This protein binds this small molecule.
Small molecule (SMILES): Nc1nc2c(ncn2[C@@H]2C[C@@H](CO)N(C(=O)CCP(=O)(O)O)C2)c(=O)[nH]1

Binding-site contacts:
Ligand atom O01 contacts residue THR139 of chain 1.D at 3.3 Å (h-bond).
Ligand atom N19 contacts residue ASP194 of chain 1.D at 2.8 Å (salt-bridge).
Ligand atom O21 contacts residue PHE187 of chain 1.D at 3.6 Å.
Ligand atom C18 contacts residue PHE187 of chain 1.D at 3.2 Å (hydrophobic).
Ligand atom N19 contacts residue VAL188 of chain 1.D at 3.0 Å (h-bond).
Ligand atom N13 contacts residue ASP138 of chain 1.D at 3.4 Å (salt-bridge).
Ligand atom O03 contacts residue ASP138 of chain 1.D at 3.2 Å.
Ligand atom N20 contacts residue PHE187 of chain 1.D at 3.4 Å.
Ligand atom O21 contacts residue LYS186 of chain 1.D at 3.6 Å (salt-bridge).
Ligand atom C14 contacts residue PHE187 of chain 1.D at 3.5 Å (hydrophobic).
Ligand atom P02 contacts residue THR139 of chain 1.D at 3.4 Å.
Ligand atom N19 contacts residue VAL189 of chain 1.D at 3.9 Å.
Ligand atom O26 contacts residue ILE136 of chain 1.D at 3.6 Å.
Ligand atom P02 contacts residue ASP138 of chain 1.D at 3.8 Å.
Ligand atom O04 contacts residue ILE137 of chain 1.D at 3.8 Å.
Ligand atom C18 contacts residue VAL188 of chain 1.D at 3.2 Å (hydrophobic).
Ligand atom P02 contacts residue THR142 of chain 1.D at 3.7 Å.
Ligand atom C06 contacts residue THR142 of chain 1.D at 3.6 Å.
Ligand atom C15 contacts residue LYS166 of chain 1.D at 3.8 Å.
Ligand atom O03 contacts residue GLY140 of chain 1.D at 3.9 Å.
Ligand atom N19 contacts residue PHE187 of chain 1.D at 3.6 Å.
Ligand atom O04 contacts residue ASP138 of chain 1.D at 3.0 Å (salt-bridge).
Ligand atom O04 contacts residue LYS141 of chain 1.D at 3.9 Å.
Ligand atom C16 contacts residue VAL188 of chain 1.D at 3.8 Å (hydrophobic).
Ligand atom O01 contacts residue THR142 of chain 1.D at 2.7 Å (h-bond).
Ligand atom C12 contacts residue ASP138 of chain 1.D at 3.4 Å.
Ligand atom O03 contacts residue THR139 of chain 1.D at 2.7 Å (h-bond).
Ligand atom C16 contacts residue PHE187 of chain 1.D at 3.7 Å (hydrophobic).
Ligand atom N13 contacts residue LYS166 of chain 1.D at 3.5 Å (salt-bridge).
Ligand atom O04 contacts residue GLY140 of chain 1.D at 2.7 Å (h-bond).
Ligand atom O04 contacts residue THR139 of chain 1.D at 3.3 Å (h-bond).
Ligand atom O01 contacts residue LYS141 of chain 1.D at 3.3 Å (salt-bridge).
Ligand atom N17 contacts residue PHE187 of chain 1.D at 3.6 Å.
Ligand atom C15 contacts residue PHE187 of chain 1.D at 3.6 Å (hydrophobic).
Ligand atom C05 contacts residue THR142 of chain 1.D at 3.5 Å.
Ligand atom O21 contacts residue LYS166 of chain 1.D at 2.5 Å (salt-bridge).
Ligand atom P02 contacts residue GLY140 of chain 1.D at 3.7 Å.
Ligand atom O21 contacts residue VAL188 of chain 1.D at 3.2 Å (h-bond).
Ligand atom N17 contacts residue VAL188 of chain 1.D at 2.6 Å (h-bond).
Ligand atom C16 contacts residue LYS166 of chain 1.D at 3.4 Å.

Sequence of chain 1.D:
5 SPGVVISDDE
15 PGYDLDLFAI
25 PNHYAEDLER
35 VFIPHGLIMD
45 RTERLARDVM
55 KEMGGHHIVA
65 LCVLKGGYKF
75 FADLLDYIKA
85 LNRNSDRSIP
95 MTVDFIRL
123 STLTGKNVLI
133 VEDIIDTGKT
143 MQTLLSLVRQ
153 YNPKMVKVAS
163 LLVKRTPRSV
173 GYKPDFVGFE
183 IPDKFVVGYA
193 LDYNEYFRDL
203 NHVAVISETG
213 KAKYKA